Binding-site contacts:
Ligand atom C3 contacts residue PHE204 of chain 1.A at 4.4 Å (hydrophobic).
Ligand atom C1 contacts residue LEU297 of chain 1.A at 4.5 Å (hydrophobic).
Ligand atom C1 contacts residue MET207 of chain 1.A at 3.8 Å (hydrophobic).
Ligand atom C2 contacts residue ILE154 of chain 1.A at 3.6 Å (hydrophobic).
Ligand atom O4 contacts residue ASN214 of chain 1.A at 4.3 Å.
Ligand atom C3 contacts residue MET207 of chain 1.A at 4.3 Å (hydrophobic).
Ligand atom C contacts residue LEU297 of chain 1.A at 3.9 Å (hydrophobic).
Ligand atom C2 contacts residue LEU190 of chain 1.A at 4.0 Å (hydrophobic).
Ligand atom C5 contacts residue MET207 of chain 1.A at 4.4 Å (hydrophobic).
Ligand atom O3 contacts residue ARG156 of chain 1.A at 4.2 Å.
Ligand atom O4 contacts residue ALA209 of chain 1.A at 3.9 Å.
Ligand atom C3 contacts residue GLY205 of chain 1.A at 3.8 Å.
Ligand atom C6 contacts residue GLY296 of chain 1.A at 4.1 Å.
Ligand atom C6 contacts residue ASN214 of chain 1.A at 3.6 Å.
Ligand atom O3 contacts residue PHE204 of chain 1.A at 3.4 Å.
Ligand atom O3 contacts residue VAL155 of chain 1.A at 2.8 Å (h-bond).
Ligand atom C6 contacts residue MET207 of chain 1.A at 4.2 Å (hydrophobic).
Ligand atom C4 contacts residue ASN214 of chain 1.A at 4.1 Å.
Ligand atom C4 contacts residue VAL155 of chain 1.A at 4.0 Å (hydrophobic).
Ligand atom C2 contacts residue MET207 of chain 1.A at 3.8 Å (hydrophobic).
Ligand atom C2 contacts residue GLY205 of chain 1.A at 3.8 Å.
Ligand atom C5 contacts residue ALA209 of chain 1.A at 4.3 Å (hydrophobic).
Ligand atom C3 contacts residue ILE154 of chain 1.A at 3.4 Å (hydrophobic).
Ligand atom C5 contacts residue ASN214 of chain 1.A at 3.6 Å.
Ligand atom C contacts residue LEU190 of chain 1.A at 3.7 Å (hydrophobic).
Ligand atom C contacts residue MET207 of chain 1.A at 3.9 Å (hydrophobic).
Ligand atom O4 contacts residue ARG156 of chain 1.A at 3.2 Å.
Ligand atom O3 contacts residue ILE154 of chain 1.A at 3.5 Å.
Ligand atom O3 contacts residue GLY205 of chain 1.A at 3.0 Å (h-bond).
Ligand atom C4 contacts residue MET207 of chain 1.A at 4.5 Å (hydrophobic).
Ligand atom O4 contacts residue VAL155 of chain 1.A at 3.4 Å (h-bond).
Ligand atom C5 contacts residue ILE154 of chain 1.A at 4.3 Å (hydrophobic).
Ligand atom C6 contacts residue LEU297 of chain 1.A at 4.3 Å (hydrophobic).
Ligand atom C4 contacts residue ILE154 of chain 1.A at 3.7 Å (hydrophobic).
Ligand atom C1 contacts residue ILE154 of chain 1.A at 4.2 Å (hydrophobic).
Ligand atom C1 contacts residue LEU190 of chain 1.A at 4.4 Å (hydrophobic).
Ligand atom C3 contacts residue VAL155 of chain 1.A at 3.8 Å (hydrophobic).
Ligand atom O4 contacts residue ILE154 of chain 1.A at 4.2 Å.
Ligand atom C4 contacts residue ARG156 of chain 1.A at 4.5 Å.
Ligand atom O3 contacts residue GLN157 of chain 1.A at 4.5 Å.

Sequence of chain 1.A:
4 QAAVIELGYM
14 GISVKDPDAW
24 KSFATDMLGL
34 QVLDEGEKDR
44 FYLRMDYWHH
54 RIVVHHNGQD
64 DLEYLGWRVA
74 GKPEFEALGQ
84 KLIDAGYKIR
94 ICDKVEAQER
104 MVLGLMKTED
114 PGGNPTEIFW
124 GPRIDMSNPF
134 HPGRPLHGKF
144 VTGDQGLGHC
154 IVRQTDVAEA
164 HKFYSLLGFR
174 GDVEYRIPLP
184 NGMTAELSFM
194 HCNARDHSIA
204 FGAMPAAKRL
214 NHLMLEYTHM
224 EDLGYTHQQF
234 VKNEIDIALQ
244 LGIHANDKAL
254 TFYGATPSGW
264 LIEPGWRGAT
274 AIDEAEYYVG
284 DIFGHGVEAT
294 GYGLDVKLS

A small-molecule ligand and the protein it binds are described below.
Small molecule (SMILES): Cc1ccc(O)c(O)c1